Sequence of chain 1.A:
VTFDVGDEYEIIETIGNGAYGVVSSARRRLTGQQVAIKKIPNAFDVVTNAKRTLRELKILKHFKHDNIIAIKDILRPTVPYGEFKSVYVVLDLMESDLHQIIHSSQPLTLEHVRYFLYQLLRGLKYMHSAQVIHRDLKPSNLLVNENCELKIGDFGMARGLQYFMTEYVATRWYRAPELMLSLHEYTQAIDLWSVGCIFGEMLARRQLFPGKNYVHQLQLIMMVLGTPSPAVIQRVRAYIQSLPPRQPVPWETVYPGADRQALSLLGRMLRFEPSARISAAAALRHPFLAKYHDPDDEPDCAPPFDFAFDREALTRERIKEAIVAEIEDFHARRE

Binding-site contacts:
Ligand atom CAU contacts residue GLN147 of chain 1.A at 3.6 Å.
Ligand atom OAE contacts residue LEU138 of chain 1.A at 3.6 Å.
Ligand atom CAA contacts residue GLU142 of chain 1.A at 3.4 Å.
Ligand atom CBH contacts residue ILE62 of chain 1.A at 3.7 Å (hydrophobic).
Ligand atom CAF contacts residue ASP201 of chain 1.A at 3.8 Å.
Ligand atom OAD contacts residue GLN147 of chain 1.A at 3.5 Å.
Ligand atom CAC contacts residue LEU138 of chain 1.A at 3.5 Å (hydrophobic).
Ligand atom CAC contacts residue ASP139 of chain 1.A at 3.7 Å.
Ligand atom C4 contacts residue LEU190 of chain 1.A at 3.8 Å (hydrophobic).
Ligand atom C5 contacts residue LEU190 of chain 1.A at 3.6 Å (hydrophobic).
Ligand atom CBI contacts residue ILE116 of chain 1.A at 3.5 Å (hydrophobic).
Ligand atom OBC contacts residue GLU142 of chain 1.A at 3.3 Å (salt-bridge).
Ligand atom NBB contacts residue MET141 of chain 1.A at 3.1 Å (h-bond).
Ligand atom CBH contacts residue GLU142 of chain 1.A at 3.3 Å.
Ligand atom CAM contacts residue GLU142 of chain 1.A at 3.5 Å.
Ligand atom CAC contacts residue ILE116 of chain 1.A at 3.8 Å (hydrophobic).
Ligand atom CAR contacts residue ILE62 of chain 1.A at 3.5 Å (hydrophobic).
Ligand atom OBC contacts residue ILE62 of chain 1.A at 3.7 Å.
Ligand atom C6 contacts residue ASP139 of chain 1.A at 3.6 Å.
Ligand atom CAN contacts residue ILE62 of chain 1.A at 3.6 Å (hydrophobic).
Ligand atom C6 contacts residue LEU190 of chain 1.A at 3.6 Å (hydrophobic).
Ligand atom CAM contacts residue ILE62 of chain 1.A at 3.8 Å (hydrophobic).
Ligand atom CAC contacts residue ALA83 of chain 1.A at 3.7 Å (hydrophobic).
Ligand atom CBK contacts residue LEU190 of chain 1.A at 3.8 Å (hydrophobic).
Ligand atom CAP contacts residue VAL70 of chain 1.A at 3.4 Å (hydrophobic).
Ligand atom CBJ contacts residue LEU190 of chain 1.A at 3.8 Å (hydrophobic).
Ligand atom CAI contacts residue SER143 of chain 1.A at 3.6 Å.
Ligand atom CAG contacts residue SER187 of chain 1.A at 3.5 Å.
Ligand atom N1 contacts residue MET141 of chain 1.A at 3.2 Å (h-bond).
Ligand atom N3 contacts residue LEU190 of chain 1.A at 3.6 Å.
Ligand atom CAH contacts residue ASP144 of chain 1.A at 3.8 Å.
Ligand atom CAB contacts residue ILE62 of chain 1.A at 3.6 Å (hydrophobic).
Ligand atom CAV contacts residue GLY63 of chain 1.A at 3.6 Å.
Ligand atom C2 contacts residue MET141 of chain 1.A at 3.8 Å (hydrophobic).
Ligand atom NBS contacts residue ILE116 of chain 1.A at 3.6 Å.
Ligand atom OBC contacts residue MET141 of chain 1.A at 3.2 Å (h-bond).
Ligand atom OAE contacts residue ILE116 of chain 1.A at 3.4 Å.
Ligand atom CAK contacts residue LEU190 of chain 1.A at 3.7 Å (hydrophobic).
Ligand atom CAO contacts residue ASN64 of chain 1.A at 3.7 Å.
Ligand atom CAV contacts residue ILE62 of chain 1.A at 3.7 Å (hydrophobic).

The protein below binds the small molecule below.
Small molecule (SMILES): COc1cc(C(=O)N2CCC(N3CCN(C)CC3)CC2)ccc1Nc1ncc2c(n1)N(C1CCCC1)c1ccccc1C(=O)N2C